Binding-site contacts:
Ligand atom O2P contacts residue HIS416 of chain 50.A at 2.8 Å (h-bond).
Ligand atom C5 contacts residue SER420 of chain 50.A at 4.3 Å.
Ligand atom C6 contacts residue VAL202 of chain 50.A at 3.9 Å (hydrophobic).
Ligand atom C6 contacts residue PRO419 of chain 50.A at 3.2 Å (hydrophobic).
Ligand atom N7 contacts residue PRO419 of chain 50.A at 4.3 Å.
Ligand atom C4 contacts residue PRO419 of chain 50.A at 4.2 Å (hydrophobic).
Ligand atom O5' contacts residue PRO419 of chain 50.A at 3.9 Å.
Ligand atom N3 contacts residue PRO419 of chain 50.A at 4.3 Å.
Ligand atom N3 contacts residue PRO203 of chain 50.A at 4.4 Å.
Ligand atom C2 contacts residue PRO419 of chain 50.A at 4.0 Å (hydrophobic).
Ligand atom N6 contacts residue VAL202 of chain 50.A at 4.0 Å.
Ligand atom N1 contacts residue GLY427 of chain 50.A at 2.7 Å (h-bond).
Ligand atom N7 contacts residue SER420 of chain 50.A at 3.9 Å.
Ligand atom C6 contacts residue GLY427 of chain 50.A at 3.7 Å.
Ligand atom N6 contacts residue GLY425 of chain 50.A at 4.1 Å.
Ligand atom C2 contacts residue GLY427 of chain 50.A at 3.4 Å.
Ligand atom C6 contacts residue PRO203 of chain 50.A at 4.4 Å (hydrophobic).
Ligand atom O4' contacts residue HIS418 of chain 50.A at 4.1 Å.
Ligand atom N6 contacts residue PHE426 of chain 50.A at 3.8 Å.
Ligand atom C1' contacts residue HIS418 of chain 50.A at 4.1 Å.
Ligand atom C8 contacts residue HIS418 of chain 50.A at 3.7 Å.
Ligand atom O2P contacts residue PRO419 of chain 50.A at 4.2 Å.
Ligand atom P contacts residue HIS416 of chain 50.A at 4.0 Å.
Ligand atom N6 contacts residue SER420 of chain 50.A at 4.0 Å.
Ligand atom N7 contacts residue HIS418 of chain 50.A at 4.4 Å.
Ligand atom C2 contacts residue VAL202 of chain 50.A at 4.3 Å (hydrophobic).
Ligand atom C2' contacts residue PRO203 of chain 50.A at 4.0 Å (hydrophobic).
Ligand atom C8 contacts residue PRO203 of chain 50.A at 4.4 Å (hydrophobic).
Ligand atom N1 contacts residue PRO419 of chain 50.A at 3.5 Å (h-bond).
Ligand atom O1P contacts residue HIS416 of chain 50.A at 4.2 Å.
Ligand atom N6 contacts residue PRO419 of chain 50.A at 3.4 Å (h-bond).
Ligand atom O4' contacts residue PRO419 of chain 50.A at 4.3 Å.
Ligand atom N6 contacts residue GLY427 of chain 50.A at 2.8 Å (h-bond).
Ligand atom C4 contacts residue PRO203 of chain 50.A at 4.2 Å (hydrophobic).
Ligand atom N9 contacts residue HIS418 of chain 50.A at 4.3 Å.
Ligand atom C5 contacts residue PRO419 of chain 50.A at 3.7 Å (hydrophobic).
Ligand atom N9 contacts residue PRO203 of chain 50.A at 4.2 Å.
Ligand atom N1 contacts residue VAL202 of chain 50.A at 3.7 Å.
Ligand atom C5 contacts residue PRO203 of chain 50.A at 4.3 Å (hydrophobic).
Ligand atom C6 contacts residue SER420 of chain 50.A at 4.3 Å.

A protein and the small-molecule ligand that binds it are described below.
Small molecule (SMILES): Nc1ncnc2c1ncn2[C@H]1C[C@H](O)[C@@H](COP(=O)(O)O)O1

Sequence of chain 50.A:
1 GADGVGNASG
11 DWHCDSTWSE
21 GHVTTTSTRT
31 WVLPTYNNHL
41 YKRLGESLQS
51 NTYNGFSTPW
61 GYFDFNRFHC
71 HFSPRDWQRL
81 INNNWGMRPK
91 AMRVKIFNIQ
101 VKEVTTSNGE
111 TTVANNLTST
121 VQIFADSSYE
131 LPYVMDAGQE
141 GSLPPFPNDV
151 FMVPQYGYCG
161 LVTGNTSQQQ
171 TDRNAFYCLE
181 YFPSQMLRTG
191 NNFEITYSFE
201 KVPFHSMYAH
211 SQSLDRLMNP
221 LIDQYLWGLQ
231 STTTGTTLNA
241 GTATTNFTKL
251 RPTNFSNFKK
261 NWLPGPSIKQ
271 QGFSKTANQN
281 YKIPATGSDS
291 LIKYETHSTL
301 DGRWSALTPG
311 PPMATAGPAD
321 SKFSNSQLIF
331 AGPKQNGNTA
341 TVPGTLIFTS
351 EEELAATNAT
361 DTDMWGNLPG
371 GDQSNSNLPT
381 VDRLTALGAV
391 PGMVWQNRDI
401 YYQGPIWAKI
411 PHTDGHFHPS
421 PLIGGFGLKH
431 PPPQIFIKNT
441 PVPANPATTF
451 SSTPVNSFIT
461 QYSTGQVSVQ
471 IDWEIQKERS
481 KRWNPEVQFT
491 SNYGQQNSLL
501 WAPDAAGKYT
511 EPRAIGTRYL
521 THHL